Sequence of chain 1.JA:
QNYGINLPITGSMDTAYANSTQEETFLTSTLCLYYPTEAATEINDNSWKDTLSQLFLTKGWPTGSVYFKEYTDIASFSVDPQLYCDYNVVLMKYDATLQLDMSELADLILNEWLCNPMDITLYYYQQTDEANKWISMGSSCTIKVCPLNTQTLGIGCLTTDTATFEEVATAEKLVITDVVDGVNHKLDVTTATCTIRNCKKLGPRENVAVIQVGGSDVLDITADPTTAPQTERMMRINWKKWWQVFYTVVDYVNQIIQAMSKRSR

Binding-site contacts:
Ligand atom C7 contacts residue ASN69 of chain 1.JA at 3.9 Å.
Ligand atom N2 contacts residue ASN69 of chain 1.JA at 2.9 Å (h-bond).
Ligand atom O6 contacts residue ASN69 of chain 1.JA at 4.3 Å.
Ligand atom O7 contacts residue ASN69 of chain 1.JA at 4.5 Å.
Ligand atom O5 contacts residue ASN69 of chain 1.JA at 2.4 Å (h-bond).
Ligand atom C1 contacts residue ASN69 of chain 1.JA at 1.4 Å.
Ligand atom C5 contacts residue ASN69 of chain 1.JA at 3.7 Å.
Ligand atom C3 contacts residue ASN69 of chain 1.JA at 3.8 Å.
Ligand atom C2 contacts residue ASN69 of chain 1.JA at 2.4 Å.
Ligand atom C4 contacts residue ASN69 of chain 1.JA at 4.2 Å.

This small molecule binds to this protein.
Small molecule (SMILES): CC(=O)N[C@@H]1[C@@H](O)[C@H](O)[C@@H](CO)O[C@H]1O